A small-molecule ligand and the protein it binds are described below.
Small molecule (SMILES): N#C[Fe](C#N)C#[O+].[Ni]

Sequence of chain 1.B:
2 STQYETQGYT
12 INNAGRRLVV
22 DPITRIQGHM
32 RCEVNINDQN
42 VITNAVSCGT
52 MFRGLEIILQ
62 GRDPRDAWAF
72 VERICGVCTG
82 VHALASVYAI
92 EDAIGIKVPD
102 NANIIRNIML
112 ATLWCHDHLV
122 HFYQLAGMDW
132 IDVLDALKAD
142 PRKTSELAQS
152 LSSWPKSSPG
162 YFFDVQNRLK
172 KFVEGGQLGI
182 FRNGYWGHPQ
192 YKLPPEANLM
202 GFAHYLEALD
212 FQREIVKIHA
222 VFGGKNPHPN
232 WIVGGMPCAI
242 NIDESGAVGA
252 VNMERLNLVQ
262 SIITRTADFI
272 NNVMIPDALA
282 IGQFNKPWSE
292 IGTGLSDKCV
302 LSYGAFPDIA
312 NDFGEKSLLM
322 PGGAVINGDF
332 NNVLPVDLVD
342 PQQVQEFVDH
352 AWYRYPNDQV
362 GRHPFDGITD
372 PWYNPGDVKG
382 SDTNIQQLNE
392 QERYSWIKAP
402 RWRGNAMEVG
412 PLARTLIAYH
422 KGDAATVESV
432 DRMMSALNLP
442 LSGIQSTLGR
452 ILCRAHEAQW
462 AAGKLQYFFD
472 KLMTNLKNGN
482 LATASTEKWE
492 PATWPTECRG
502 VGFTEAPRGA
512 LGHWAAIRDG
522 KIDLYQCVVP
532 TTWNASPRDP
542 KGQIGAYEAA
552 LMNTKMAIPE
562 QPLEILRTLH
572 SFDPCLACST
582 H

Binding-site contacts:
Ligand atom NI contacts residue CYS79 of chain 1.B at 2.3 Å.
Ligand atom N1 contacts residue ARG509 of chain 1.B at 3.7 Å.
Ligand atom O3 contacts residue ALA507 of chain 1.B at 3.4 Å.
Ligand atom NI contacts residue CYS579 of chain 1.B at 2.4 Å.
Ligand atom NI contacts residue CYS576 of chain 1.B at 2.1 Å.
Ligand atom N2 contacts residue CYS79 of chain 1.B at 3.5 Å.
Ligand atom NI contacts residue CYS76 of chain 1.B at 2.2 Å.
Ligand atom C3 contacts residue PRO531 of chain 1.B at 3.8 Å (hydrophobic).
Ligand atom C1 contacts residue PRO531 of chain 1.B at 3.7 Å (hydrophobic).
Ligand atom FE contacts residue CYS79 of chain 1.B at 2.3 Å.
Ligand atom O3 contacts residue LEU512 of chain 1.B at 3.6 Å.
Ligand atom C1 contacts residue CYS576 of chain 1.B at 3.7 Å (hydrophobic).
Ligand atom FE contacts residue CYS579 of chain 1.B at 2.3 Å.
Ligand atom C3 contacts residue VAL530 of chain 1.B at 3.5 Å (hydrophobic).
Ligand atom O3 contacts residue CYS79 of chain 1.B at 4.0 Å.
Ligand atom C3 contacts residue CYS79 of chain 1.B at 3.1 Å (hydrophobic).
Ligand atom O3 contacts residue VAL530 of chain 1.B at 3.4 Å.
Ligand atom N2 contacts residue ARG509 of chain 1.B at 2.9 Å (salt-bridge).
Ligand atom O3 contacts residue PRO531 of chain 1.B at 3.4 Å.
Ligand atom C3 contacts residue CYS579 of chain 1.B at 3.1 Å (hydrophobic).
Ligand atom O3 contacts residue CYS579 of chain 1.B at 4.0 Å.
Ligand atom C1 contacts residue CYS579 of chain 1.B at 3.0 Å (hydrophobic).
Ligand atom C3 contacts residue HIS83 of chain 1.B at 3.5 Å.
Ligand atom N2 contacts residue ALA507 of chain 1.B at 3.2 Å.
Ligand atom C1 contacts residue ARG509 of chain 1.B at 3.6 Å.
Ligand atom O3 contacts residue VAL82 of chain 1.B at 3.5 Å.
Ligand atom N1 contacts residue CYS579 of chain 1.B at 3.3 Å.
Ligand atom N1 contacts residue PRO531 of chain 1.B at 3.5 Å.
Ligand atom C2 contacts residue ALA507 of chain 1.B at 3.6 Å (hydrophobic).
Ligand atom N1 contacts residue VAL530 of chain 1.B at 3.8 Å.
Ligand atom O3 contacts residue HIS83 of chain 1.B at 3.4 Å (h-bond).
Ligand atom C3 contacts residue VAL82 of chain 1.B at 3.8 Å (hydrophobic).
Ligand atom C1 contacts residue THR532 of chain 1.B at 3.8 Å.
Ligand atom N2 contacts residue PRO508 of chain 1.B at 3.3 Å (h-bond).
Ligand atom C2 contacts residue CYS79 of chain 1.B at 3.0 Å (hydrophobic).
Ligand atom C1 contacts residue VAL530 of chain 1.B at 3.7 Å (hydrophobic).
Ligand atom C2 contacts residue ARG509 of chain 1.B at 3.3 Å.
Ligand atom N1 contacts residue THR532 of chain 1.B at 2.8 Å (h-bond).
Ligand atom N1 contacts residue CYS576 of chain 1.B at 3.8 Å.
Ligand atom C3 contacts residue ALA507 of chain 1.B at 3.7 Å (hydrophobic).